Sequence of chain 1.B:
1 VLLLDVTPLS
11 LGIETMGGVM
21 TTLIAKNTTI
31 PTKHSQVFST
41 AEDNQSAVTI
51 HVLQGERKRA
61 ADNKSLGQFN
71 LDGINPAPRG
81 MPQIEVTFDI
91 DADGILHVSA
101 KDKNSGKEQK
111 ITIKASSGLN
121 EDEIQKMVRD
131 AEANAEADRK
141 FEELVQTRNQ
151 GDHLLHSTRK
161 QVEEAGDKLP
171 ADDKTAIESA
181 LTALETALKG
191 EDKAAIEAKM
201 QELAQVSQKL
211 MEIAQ

This protein binds this small molecule.
Small molecule (SMILES): CC(C)C[C@H](NC(=O)[C@H](CC(C)C)NC(=O)[C@H](CCCN=C(N)N)NC(=O)[C@@H](N)CC(N)=O)C(=O)N[C@@H](CC(C)C)C(=O)N[C@H](C(=O)NCC(=O)O)[C@@H](C)O

Binding-site contacts:
Ligand atom N contacts residue SER39 of chain 1.B at 2.8 Å (h-bond).
Ligand atom CD1 contacts residue HIS153 of chain 1.B at 3.6 Å.
Ligand atom O contacts residue MET16 of chain 1.B at 2.9 Å (h-bond).
Ligand atom CD2 contacts residue SER39 of chain 1.B at 3.8 Å.
Ligand atom C contacts residue GLN45 of chain 1.B at 3.5 Å.
Ligand atom N contacts residue GLN45 of chain 1.B at 3.6 Å (h-bond).
Ligand atom CD2 contacts residue THR40 of chain 1.B at 3.6 Å.
Ligand atom OXT contacts residue ALA47 of chain 1.B at 3.5 Å (h-bond).
Ligand atom O contacts residue ALA41 of chain 1.B at 3.1 Å (h-bond).
Ligand atom O contacts residue PHE38 of chain 1.B at 3.3 Å.
Ligand atom O contacts residue GLN45 of chain 1.B at 2.9 Å (h-bond).
Ligand atom CA contacts residue ALA47 of chain 1.B at 3.9 Å (hydrophobic).
Ligand atom CA contacts residue THR49 of chain 1.B at 3.8 Å.
Ligand atom NH2 contacts residue VAL37 of chain 1.B at 3.2 Å (h-bond).
Ligand atom CA contacts residue SER39 of chain 1.B at 3.2 Å.
Ligand atom CB contacts residue VAL48 of chain 1.B at 3.7 Å (hydrophobic).
Ligand atom CB contacts residue SER39 of chain 1.B at 3.7 Å.
Ligand atom CB contacts residue PHE38 of chain 1.B at 3.6 Å (hydrophobic).
Ligand atom C contacts residue GLN45 of chain 1.B at 3.9 Å.
Ligand atom CD contacts residue PHE38 of chain 1.B at 3.8 Å (hydrophobic).
Ligand atom CG contacts residue PHE38 of chain 1.B at 3.9 Å (hydrophobic).
Ligand atom CG2 contacts residue ALA41 of chain 1.B at 3.7 Å (hydrophobic).
Ligand atom O contacts residue THR40 of chain 1.B at 3.7 Å.
Ligand atom CB contacts residue ALA41 of chain 1.B at 3.9 Å (hydrophobic).
Ligand atom CD contacts residue VAL37 of chain 1.B at 3.2 Å (hydrophobic).
Ligand atom O contacts residue VAL48 of chain 1.B at 3.5 Å.
Ligand atom CD1 contacts residue THR21 of chain 1.B at 3.3 Å.
Ligand atom O contacts residue THR49 of chain 1.B at 3.0 Å (h-bond).
Ligand atom C contacts residue ALA47 of chain 1.B at 3.4 Å (hydrophobic).
Ligand atom CD2 contacts residue GLU14 of chain 1.B at 3.4 Å.
Ligand atom CA contacts residue GLN45 of chain 1.B at 3.7 Å.
Ligand atom CD2 contacts residue ILE13 of chain 1.B at 3.8 Å (hydrophobic).
Ligand atom O contacts residue ALA47 of chain 1.B at 3.6 Å (h-bond).
Ligand atom C contacts residue SER39 of chain 1.B at 3.5 Å.
Ligand atom O contacts residue GLN45 of chain 1.B at 3.6 Å.
Ligand atom C contacts residue PHE38 of chain 1.B at 3.9 Å (hydrophobic).
Ligand atom O contacts residue SER39 of chain 1.B at 2.9 Å (h-bond).
Ligand atom CD1 contacts residue PHE38 of chain 1.B at 3.6 Å (hydrophobic).
Ligand atom O contacts residue THR15 of chain 1.B at 3.2 Å.
Ligand atom CD1 contacts residue ILE50 of chain 1.B at 3.9 Å (hydrophobic).